Sequence of chain 2.B:
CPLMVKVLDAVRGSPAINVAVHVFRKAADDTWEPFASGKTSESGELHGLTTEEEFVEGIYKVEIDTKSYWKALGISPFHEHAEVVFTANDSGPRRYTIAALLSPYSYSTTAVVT

Binding-site contacts:
Ligand atom CAJ contacts residue OX91 of chain 2.E at 0.1 Å.
Ligand atom CAP contacts residue OX91 of chain 2.E at 1.3 Å.
Ligand atom OAV contacts residue OX91 of chain 2.E at 0.7 Å (h-bond).
Ligand atom CAN contacts residue OX91 of chain 2.E at 0.2 Å.
Ligand atom CAU contacts residue OX91 of chain 2.E at 3.2 Å.
Ligand atom CAC contacts residue LEU49 of chain 1.B at 3.4 Å (hydrophobic).
Ligand atom CAF contacts residue THR138 of chain 2.B at 3.4 Å.
Ligand atom OAY contacts residue LYS47 of chain 1.B at 2.6 Å (salt-bridge).
Ligand atom CLAZ contacts residue OX91 of chain 2.E at 0.6 Å.
Ligand atom OAY contacts residue OX91 of chain 2.E at 0.6 Å.
Ligand atom CAT contacts residue OX91 of chain 2.E at 2.9 Å.
Ligand atom IAW contacts residue THR151 of chain 2.B at 3.4 Å.
Ligand atom CAK contacts residue OX91 of chain 2.E at 0.6 Å.
Ligand atom CAI contacts residue OX91 of chain 2.E at 1.2 Å.
Ligand atom NAH contacts residue OX91 of chain 2.E at 0.1 Å (h-bond).
Ligand atom IAX contacts residue OX91 of chain 2.E at 1.3 Å.
Ligand atom CAB contacts residue OX91 of chain 2.E at 1.3 Å.
Ligand atom CAM contacts residue OX91 of chain 2.E at 1.4 Å.
Ligand atom CAQ contacts residue OX91 of chain 2.E at 2.0 Å.
Ligand atom CAK contacts residue LYS47 of chain 2.B at 3.1 Å.
Ligand atom CAS contacts residue OX91 of chain 2.E at 2.9 Å.
Ligand atom CAD contacts residue OX91 of chain 2.E at 0.2 Å.
Ligand atom CAR contacts residue OX91 of chain 2.E at 1.9 Å.
Ligand atom OAO contacts residue OX91 of chain 2.E at 1.4 Å.
Ligand atom CAG contacts residue OX91 of chain 2.E at 1.4 Å.
Ligand atom CAT contacts residue SER84 of chain 2.B at 3.5 Å.
Ligand atom CAM contacts residue LYS47 of chain 2.B at 3.1 Å.
Ligand atom CAC contacts residue OX91 of chain 2.E at 1.4 Å.
Ligand atom CAF contacts residue OX91 of chain 2.E at 1.3 Å.
Ligand atom CAE contacts residue OX91 of chain 2.E at 0.6 Å.
Ligand atom CLAZ contacts residue VAL153 of chain 1.B at 3.4 Å.
Ligand atom IAW contacts residue VAL153 of chain 2.B at 3.5 Å.
Ligand atom CAR contacts residue LYS47 of chain 2.B at 3.2 Å.
Ligand atom CAC contacts residue ALA140 of chain 2.B at 3.5 Å (hydrophobic).
Ligand atom IAW contacts residue OX91 of chain 2.E at 1.9 Å.
Ligand atom CAB contacts residue LYS47 of chain 1.B at 3.4 Å.
Ligand atom CAL contacts residue OX91 of chain 2.E at 1.3 Å.
Ligand atom CAA contacts residue OX91 of chain 2.E at 0.1 Å.
Ligand atom CLAZ contacts residue LEU49 of chain 2.B at 3.3 Å.
Ligand atom OAO contacts residue THR138 of chain 1.B at 3.4 Å.

Sequence of chain 1.B:
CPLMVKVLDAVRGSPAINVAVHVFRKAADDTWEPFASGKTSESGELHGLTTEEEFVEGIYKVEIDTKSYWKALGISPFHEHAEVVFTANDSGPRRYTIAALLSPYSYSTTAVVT

A small-molecule ligand and the protein it binds are described below.
Small molecule (SMILES): O=C(Nc1ccc(Oc2ccc(Cl)cc2)c(Cl)c1)c1cc(I)cc(I)c1O